A protein and the small-molecule ligand that binds it are described below.
Small molecule (SMILES): Nc1ccn([C@@H]2CC[C@H](COP(=O)(O)OP(=O)(O)OP(=O)(O)O)O2)c(=O)n1

Sequence of chain 1.A:
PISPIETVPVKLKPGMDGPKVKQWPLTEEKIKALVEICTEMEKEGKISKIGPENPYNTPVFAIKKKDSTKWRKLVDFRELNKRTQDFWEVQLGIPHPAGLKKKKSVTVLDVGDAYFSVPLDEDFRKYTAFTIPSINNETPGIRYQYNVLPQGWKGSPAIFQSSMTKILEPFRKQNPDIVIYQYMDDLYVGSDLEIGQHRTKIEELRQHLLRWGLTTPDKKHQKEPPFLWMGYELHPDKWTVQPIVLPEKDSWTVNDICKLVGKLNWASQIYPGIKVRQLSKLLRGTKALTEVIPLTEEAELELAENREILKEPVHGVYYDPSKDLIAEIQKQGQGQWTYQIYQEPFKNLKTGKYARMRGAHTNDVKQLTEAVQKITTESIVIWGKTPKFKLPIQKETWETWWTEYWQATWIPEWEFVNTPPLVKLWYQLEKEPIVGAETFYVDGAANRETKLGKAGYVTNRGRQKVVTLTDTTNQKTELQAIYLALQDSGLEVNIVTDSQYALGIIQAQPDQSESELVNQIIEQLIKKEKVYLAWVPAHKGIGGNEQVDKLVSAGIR

Binding-site contacts:
Ligand atom P contacts residue MG1 of chain 1.F at 3.7 Å.
Ligand atom O9 contacts residue ASP113 of chain 1.A at 2.9 Å (salt-bridge).
Ligand atom O6 contacts residue MG1 of chain 1.F at 3.4 Å.
Ligand atom C1 contacts residue ARG72 of chain 1.A at 3.3 Å.
Ligand atom N1 contacts residue GLN151 of chain 1.A at 3.6 Å.
Ligand atom C5 contacts residue ASP185 of chain 1.A at 3.8 Å.
Ligand atom O4 contacts residue ASP185 of chain 1.A at 3.1 Å (salt-bridge).
Ligand atom O1 contacts residue VAL111 of chain 1.A at 3.5 Å (h-bond).
Ligand atom O11 contacts residue GLN151 of chain 1.A at 3.5 Å (h-bond).
Ligand atom O contacts residue GLN151 of chain 1.A at 3.6 Å (h-bond).
Ligand atom O10 contacts residue GLN151 of chain 1.A at 3.5 Å (h-bond).
Ligand atom C3 contacts residue TYR115 of chain 1.A at 3.6 Å (hydrophobic).
Ligand atom O2 contacts residue ASP113 of chain 1.A at 3.5 Å.
Ligand atom O5 contacts residue ARG72 of chain 1.A at 3.2 Å (salt-bridge).
Ligand atom C2 contacts residue ARG72 of chain 1.A at 3.5 Å.
Ligand atom O1 contacts residue ASP185 of chain 1.A at 3.6 Å (salt-bridge).
Ligand atom C contacts residue ARG72 of chain 1.A at 3.6 Å.
Ligand atom O7 contacts residue VAL111 of chain 1.A at 3.5 Å (h-bond).
Ligand atom C4 contacts residue TYR115 of chain 1.A at 3.3 Å (hydrophobic).
Ligand atom C7 contacts residue ASP185 of chain 1.A at 3.3 Å.
Ligand atom C5 contacts residue MET184 of chain 1.A at 3.6 Å (hydrophobic).
Ligand atom P contacts residue ALA114 of chain 1.A at 3.7 Å.
Ligand atom O4 contacts residue ASP110 of chain 1.A at 3.7 Å.
Ligand atom C3 contacts residue GLN151 of chain 1.A at 3.8 Å.
Ligand atom O2 contacts residue ALA114 of chain 1.A at 3.9 Å.
Ligand atom O1 contacts residue ASP113 of chain 1.A at 3.2 Å (salt-bridge).
Ligand atom O1 contacts residue ALA114 of chain 1.A at 3.0 Å (h-bond).
Ligand atom O1 contacts residue MG1 of chain 1.F at 2.5 Å.
Ligand atom C4 contacts residue MET184 of chain 1.A at 3.8 Å (hydrophobic).
Ligand atom C8 contacts residue GLN151 of chain 1.A at 3.4 Å.
Ligand atom O4 contacts residue MG1 of chain 1.F at 2.4 Å.
Ligand atom O8 contacts residue LYS220 of chain 1.A at 3.6 Å (salt-bridge).
Ligand atom N2 contacts residue ARG72 of chain 1.A at 3.9 Å.
Ligand atom O9 contacts residue MG1 of chain 1.F at 3.6 Å.
Ligand atom O7 contacts residue ASP110 of chain 1.A at 3.1 Å (salt-bridge).
Ligand atom O2 contacts residue GLN151 of chain 1.A at 3.8 Å.
Ligand atom O7 contacts residue MG1 of chain 1.F at 2.5 Å.
Ligand atom P1 contacts residue MG1 of chain 1.F at 3.3 Å.
Ligand atom P2 contacts residue MG1 of chain 1.F at 3.3 Å.
Ligand atom O9 contacts residue GLY112 of chain 1.A at 3.6 Å.